Sequence of chain 1.A:
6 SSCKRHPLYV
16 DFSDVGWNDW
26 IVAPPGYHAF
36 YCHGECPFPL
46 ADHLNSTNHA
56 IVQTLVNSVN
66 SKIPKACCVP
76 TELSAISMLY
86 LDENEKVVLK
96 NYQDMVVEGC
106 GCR

This small molecule binds to this protein.
Small molecule (SMILES): CC(=O)N[C@H]1[C@H](O[C@H]2[C@H](O)[C@@H](NC(C)=O)CO[C@@H]2CO)O[C@H](CO)[C@@H](O[C@@H]2O[C@H](CO)[C@@H](O)[C@H](O[C@H]3O[C@H](CO)[C@@H](O)[C@H](O)[C@@H]3O[C@H]3O[C@H](CO)[C@@H](O)[C@H](O)[C@@H]3O)[C@@H]2O)[C@@H]1O

Binding-site contacts:
Ligand atom C6 contacts residue ARG10 of chain 1.A at 3.9 Å.
Ligand atom O4 contacts residue GLU103 of chain 1.A at 3.6 Å.
Ligand atom C2 contacts residue ASN50 of chain 1.A at 2.5 Å.
Ligand atom C5 contacts residue ASN50 of chain 1.A at 3.5 Å.
Ligand atom C3 contacts residue ASN50 of chain 1.A at 3.8 Å.
Ligand atom C5 contacts residue GLU103 of chain 1.A at 3.2 Å.
Ligand atom O6 contacts residue ARG10 of chain 1.A at 3.7 Å.
Ligand atom O5 contacts residue GLY104 of chain 1.A at 4.0 Å.
Ligand atom C6 contacts residue GLU103 of chain 1.A at 3.1 Å.
Ligand atom O6 contacts residue GLY104 of chain 1.A at 3.4 Å.
Ligand atom C2 contacts residue GLU103 of chain 1.A at 3.4 Å.
Ligand atom C8 contacts residue LYS9 of chain 1.A at 3.9 Å.
Ligand atom O7 contacts residue CYS105 of chain 1.A at 2.8 Å (h-bond).
Ligand atom C7 contacts residue ASN50 of chain 1.A at 3.8 Å.
Ligand atom C2 contacts residue CYS105 of chain 1.A at 3.8 Å (hydrophobic).
Ligand atom N2 contacts residue CYS105 of chain 1.A at 3.5 Å (h-bond).
Ligand atom O6 contacts residue GLU103 of chain 1.A at 3.9 Å.
Ligand atom C6 contacts residue PHE35 of chain 1.A at 3.9 Å (hydrophobic).
Ligand atom C8 contacts residue CYS105 of chain 1.A at 3.8 Å (hydrophobic).
Ligand atom O6 contacts residue ARG10 of chain 1.A at 2.8 Å (salt-bridge).
Ligand atom C1 contacts residue GLU103 of chain 1.A at 3.9 Å.
Ligand atom O5 contacts residue ASN50 of chain 1.A at 2.2 Å (h-bond).
Ligand atom O5 contacts residue THR76 of chain 1.A at 4.1 Å.
Ligand atom C7 contacts residue CYS105 of chain 1.A at 3.1 Å (hydrophobic).
Ligand atom O6 contacts residue GLU103 of chain 1.A at 2.7 Å (salt-bridge).
Ligand atom C4 contacts residue GLU103 of chain 1.A at 4.1 Å.
Ligand atom O7 contacts residue GLY104 of chain 1.A at 3.8 Å.
Ligand atom C8 contacts residue CYS8 of chain 1.A at 3.5 Å (hydrophobic).
Ligand atom N2 contacts residue ASN50 of chain 1.A at 3.0 Å (h-bond).
Ligand atom C6 contacts residue ARG10 of chain 1.A at 3.6 Å.
Ligand atom C6 contacts residue GLU103 of chain 1.A at 3.5 Å.
Ligand atom O6 contacts residue GLU77 of chain 1.A at 2.7 Å (salt-bridge).
Ligand atom C4 contacts residue GLY104 of chain 1.A at 4.0 Å.
Ligand atom O6 contacts residue PHE35 of chain 1.A at 4.0 Å.
Ligand atom C1 contacts residue ASN50 of chain 1.A at 1.4 Å.
Ligand atom O5 contacts residue GLU103 of chain 1.A at 3.3 Å (salt-bridge).
Ligand atom C5 contacts residue GLU103 of chain 1.A at 4.0 Å.
Ligand atom O2 contacts residue GLU103 of chain 1.A at 2.8 Å (salt-bridge).
Ligand atom C1 contacts residue CYS105 of chain 1.A at 3.8 Å (hydrophobic).
Ligand atom C6 contacts residue GLU77 of chain 1.A at 3.2 Å.